Binding-site contacts:
Ligand atom C contacts residue CYS203 of chain 1.B at 3.9 Å (hydrophobic).
Ligand atom CZ3 contacts residue VAL74 of chain 1.B at 3.9 Å (hydrophobic).
Ligand atom CA contacts residue CYS203 of chain 1.B at 3.7 Å (hydrophobic).
Ligand atom C contacts residue ASP137 of chain 1.B at 4.0 Å.
Ligand atom CE3 contacts residue VAL74 of chain 1.B at 3.7 Å (hydrophobic).
Ligand atom C contacts residue LEU136 of chain 1.B at 4.1 Å (hydrophobic).
Ligand atom NAL contacts residue ALA87 of chain 1.B at 4.0 Å.
Ligand atom O contacts residue LEU136 of chain 1.B at 3.2 Å.
Ligand atom CAE contacts residue VAL139 of chain 1.B at 3.1 Å (hydrophobic).
Ligand atom NAK contacts residue ALA87 of chain 1.B at 4.1 Å.
Ligand atom O contacts residue ASP137 of chain 1.B at 4.0 Å.
Ligand atom C contacts residue LEU192 of chain 1.B at 4.0 Å (hydrophobic).
Ligand atom CB contacts residue LEU136 of chain 1.B at 4.0 Å (hydrophobic).
Ligand atom N contacts residue CYS203 of chain 1.B at 3.7 Å.
Ligand atom CZ2 contacts residue VAL74 of chain 1.B at 4.0 Å (hydrophobic).
Ligand atom CAQ contacts residue LEU192 of chain 1.B at 4.0 Å (hydrophobic).
Ligand atom CH2 contacts residue VAL74 of chain 1.B at 4.0 Å (hydrophobic).
Ligand atom CAR contacts residue LEU192 of chain 1.B at 3.8 Å (hydrophobic).
Ligand atom NAL contacts residue LEU192 of chain 1.B at 3.8 Å.
Ligand atom CAE contacts residue PRO140 of chain 1.B at 3.9 Å (hydrophobic).
Ligand atom CD1 contacts residue LYS89 of chain 1.B at 3.9 Å.
Ligand atom CE2 contacts residue PHE71 of chain 1.B at 4.0 Å (hydrophobic).
Ligand atom CAR contacts residue ALA87 of chain 1.B at 4.1 Å (hydrophobic).
Ligand atom NE1 contacts residue LYS89 of chain 1.B at 4.1 Å.
Ligand atom NAK contacts residue VAL139 of chain 1.B at 3.2 Å (h-bond).
Ligand atom O contacts residue VAL114 of chain 1.B at 3.4 Å.
Ligand atom CZ3 contacts residue GLY67 of chain 1.B at 3.9 Å.
Ligand atom CD1 contacts residue ASP204 of chain 1.B at 3.8 Å.
Ligand atom O contacts residue CYS203 of chain 1.B at 3.8 Å.
Ligand atom NAL contacts residue ASP137 of chain 1.B at 3.1 Å (salt-bridge).
Ligand atom NE1 contacts residue ASP204 of chain 1.B at 3.5 Å (salt-bridge).
Ligand atom CE2 contacts residue VAL74 of chain 1.B at 3.8 Å (hydrophobic).
Ligand atom CAD contacts residue VAL139 of chain 1.B at 3.5 Å (hydrophobic).
Ligand atom CAR contacts residue ASP137 of chain 1.B at 3.8 Å.
Ligand atom NAK contacts residue ASP137 of chain 1.B at 3.7 Å.
Ligand atom CH2 contacts residue GLY67 of chain 1.B at 4.1 Å.
Ligand atom CD2 contacts residue VAL74 of chain 1.B at 3.7 Å (hydrophobic).
Ligand atom NAK contacts residue TYR138 of chain 1.B at 3.7 Å.
Ligand atom CAE contacts residue TYR138 of chain 1.B at 3.4 Å (hydrophobic).
Ligand atom CZ2 contacts residue PHE71 of chain 1.B at 3.5 Å (hydrophobic).

The small molecule below binds the protein below.
Small molecule (SMILES): O=C1Nc2ncccc2N[C@@H]1Cc1c[nH]c2ccccc12

Sequence of chain 1.B:
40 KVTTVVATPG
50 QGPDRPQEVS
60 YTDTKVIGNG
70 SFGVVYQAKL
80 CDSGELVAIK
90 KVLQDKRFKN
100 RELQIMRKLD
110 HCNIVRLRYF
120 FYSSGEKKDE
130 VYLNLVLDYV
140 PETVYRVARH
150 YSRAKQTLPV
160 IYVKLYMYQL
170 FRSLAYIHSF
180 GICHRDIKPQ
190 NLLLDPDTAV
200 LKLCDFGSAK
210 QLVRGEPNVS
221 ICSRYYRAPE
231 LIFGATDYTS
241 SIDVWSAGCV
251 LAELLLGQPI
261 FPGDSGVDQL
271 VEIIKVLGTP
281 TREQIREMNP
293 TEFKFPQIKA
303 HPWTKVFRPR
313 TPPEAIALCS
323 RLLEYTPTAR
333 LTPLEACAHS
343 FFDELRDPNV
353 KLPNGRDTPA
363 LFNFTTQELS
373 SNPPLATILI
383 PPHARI